The protein below binds the small molecule below.
Small molecule (SMILES): CO[P](=O)(O)O[C@H]1[C@@H](O)[C@H](n2ccc(=O)[nH]c2=O)O[C@@H]1COP(=O)(O)O

Sequence of chain 13.A:
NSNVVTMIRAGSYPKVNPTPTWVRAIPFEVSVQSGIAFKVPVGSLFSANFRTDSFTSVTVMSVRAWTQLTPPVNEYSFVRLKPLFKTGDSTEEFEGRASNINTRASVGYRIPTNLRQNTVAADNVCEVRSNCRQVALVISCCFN

Sequence of chain 47.A:
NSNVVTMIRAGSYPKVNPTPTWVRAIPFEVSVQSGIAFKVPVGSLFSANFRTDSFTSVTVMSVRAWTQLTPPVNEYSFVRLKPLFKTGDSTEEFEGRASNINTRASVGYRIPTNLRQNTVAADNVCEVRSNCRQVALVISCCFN

Binding-site contacts:
Ligand atom C4' contacts residue ARG125 of chain 47.A at 4.4 Å.
Ligand atom OP1 contacts residue ARG131 of chain 47.A at 3.4 Å (salt-bridge).
Ligand atom C1' contacts residue ARG125 of chain 47.A at 4.2 Å.
Ligand atom P contacts residue ARG131 of chain 47.A at 3.5 Å.
Ligand atom C3' contacts residue ARG125 of chain 47.A at 3.3 Å.
Ligand atom O3' contacts residue ARG125 of chain 47.A at 4.0 Å.
Ligand atom C2' contacts residue ARG125 of chain 47.A at 3.6 Å.
Ligand atom C5' contacts residue SER77 of chain 47.A at 4.4 Å.
Ligand atom C5 contacts residue THR21 of chain 13.A at 4.3 Å.
Ligand atom OP2 contacts residue SER77 of chain 47.A at 4.1 Å.
Ligand atom O5' contacts residue ARG125 of chain 47.A at 3.0 Å (salt-bridge).
Ligand atom N3 contacts residue ARG125 of chain 47.A at 3.6 Å (salt-bridge).
Ligand atom N1 contacts residue ASN16 of chain 13.A at 4.4 Å.
Ligand atom C5' contacts residue ARG125 of chain 47.A at 4.1 Å.
Ligand atom OP3 contacts residue ARG125 of chain 47.A at 2.8 Å.
Ligand atom N3 contacts residue SER17 of chain 13.A at 4.3 Å.
Ligand atom O4 contacts residue ARG125 of chain 47.A at 3.8 Å.
Ligand atom OP2 contacts residue ILE23 of chain 13.A at 4.5 Å.
Ligand atom O4 contacts residue SER17 of chain 13.A at 3.2 Å.
Ligand atom C5 contacts residue ARG125 of chain 47.A at 3.5 Å.
Ligand atom O4 contacts residue THR21 of chain 13.A at 3.9 Å.
Ligand atom OP2 contacts residue ARG131 of chain 47.A at 3.7 Å.
Ligand atom O5' contacts residue ARG131 of chain 47.A at 2.6 Å (salt-bridge).
Ligand atom C4 contacts residue ARG125 of chain 47.A at 3.5 Å.
Ligand atom C2 contacts residue ARG125 of chain 47.A at 3.8 Å.
Ligand atom OP3 contacts residue ILE23 of chain 13.A at 4.2 Å.
Ligand atom C2 contacts residue ASN16 of chain 13.A at 3.0 Å.
Ligand atom N1 contacts residue ARG125 of chain 47.A at 3.7 Å.
Ligand atom O2 contacts residue ASN16 of chain 13.A at 2.5 Å (h-bond).
Ligand atom C5' contacts residue ARG131 of chain 47.A at 3.2 Å.
Ligand atom C4 contacts residue SER17 of chain 13.A at 4.1 Å.
Ligand atom N3 contacts residue ASN16 of chain 13.A at 2.9 Å (h-bond).
Ligand atom OP1 contacts residue ILE23 of chain 13.A at 4.0 Å.
Ligand atom C6 contacts residue ARG125 of chain 47.A at 3.5 Å.
Ligand atom O2 contacts residue ARG125 of chain 47.A at 3.9 Å.
Ligand atom P contacts residue ILE23 of chain 13.A at 4.4 Å.
Ligand atom C4 contacts residue ASN16 of chain 13.A at 4.1 Å.
Ligand atom C5' contacts residue MET76 of chain 47.A at 4.3 Å (hydrophobic).
Ligand atom OP1 contacts residue ARG125 of chain 47.A at 2.9 Å (salt-bridge).
Ligand atom P contacts residue ARG125 of chain 47.A at 3.7 Å.